Sequence of chain 1.A:
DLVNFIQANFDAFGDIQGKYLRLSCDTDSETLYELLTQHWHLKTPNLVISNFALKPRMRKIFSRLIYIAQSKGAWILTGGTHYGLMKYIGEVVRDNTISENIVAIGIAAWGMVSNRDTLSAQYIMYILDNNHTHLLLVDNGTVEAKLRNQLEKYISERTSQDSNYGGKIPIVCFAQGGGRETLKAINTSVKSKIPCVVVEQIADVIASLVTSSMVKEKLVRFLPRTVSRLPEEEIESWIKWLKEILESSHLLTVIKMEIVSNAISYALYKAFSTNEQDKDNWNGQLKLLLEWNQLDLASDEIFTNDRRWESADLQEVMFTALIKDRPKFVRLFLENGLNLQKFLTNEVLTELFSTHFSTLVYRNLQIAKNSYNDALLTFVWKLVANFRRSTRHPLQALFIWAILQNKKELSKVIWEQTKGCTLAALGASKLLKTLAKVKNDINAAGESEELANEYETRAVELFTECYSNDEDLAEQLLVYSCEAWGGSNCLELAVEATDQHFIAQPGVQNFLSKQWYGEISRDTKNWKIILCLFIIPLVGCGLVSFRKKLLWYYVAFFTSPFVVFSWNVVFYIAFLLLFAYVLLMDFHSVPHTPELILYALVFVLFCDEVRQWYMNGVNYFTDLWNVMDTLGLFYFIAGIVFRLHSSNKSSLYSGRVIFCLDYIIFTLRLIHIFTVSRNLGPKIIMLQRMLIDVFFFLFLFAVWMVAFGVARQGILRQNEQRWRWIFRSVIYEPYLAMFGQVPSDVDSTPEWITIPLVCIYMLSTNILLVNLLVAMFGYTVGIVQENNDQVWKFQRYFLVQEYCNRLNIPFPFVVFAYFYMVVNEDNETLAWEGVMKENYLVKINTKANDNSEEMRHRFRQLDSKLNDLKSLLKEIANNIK

Binding-site contacts:
Ligand atom C15 contacts residue ASN742 of chain 1.A at 4.4 Å.
Ligand atom C12 contacts residue ILE847 of chain 1.A at 4.3 Å (hydrophobic).
Ligand atom C14 contacts residue ILE847 of chain 1.A at 3.8 Å (hydrophobic).
Ligand atom C01 contacts residue PHE810 of chain 1.A at 4.3 Å (hydrophobic).
Ligand atom C01 contacts residue VAL776 of chain 1.A at 3.3 Å (hydrophobic).
Ligand atom C13 contacts residue ILE847 of chain 1.A at 3.7 Å (hydrophobic).
Ligand atom C02 contacts residue LEU807 of chain 1.A at 3.4 Å (hydrophobic).
Ligand atom C06 contacts residue ASP803 of chain 1.A at 3.9 Å.
Ligand atom C13 contacts residue VAL743 of chain 1.A at 3.7 Å (hydrophobic).
Ligand atom C17 contacts residue TYR1006 of chain 1.A at 2.9 Å (hydrophobic).
Ligand atom C14 contacts residue ARG843 of chain 1.A at 4.0 Å.
Ligand atom C03 contacts residue PHE840 of chain 1.A at 3.4 Å (hydrophobic).
Ligand atom C03 contacts residue LEU807 of chain 1.A at 3.4 Å (hydrophobic).
Ligand atom C02 contacts residue LEU779 of chain 1.A at 3.6 Å (hydrophobic).
Ligand atom C01 contacts residue LEU807 of chain 1.A at 3.5 Å (hydrophobic).
Ligand atom C15 contacts residue TYR1006 of chain 1.A at 4.4 Å (hydrophobic).
Ligand atom C08 contacts residue ARG843 of chain 1.A at 3.8 Å.
Ligand atom C01 contacts residue PHE840 of chain 1.A at 3.5 Å (hydrophobic).
Ligand atom C17 contacts residue ASN742 of chain 1.A at 3.6 Å.
Ligand atom C13 contacts residue TYR746 of chain 1.A at 4.4 Å (hydrophobic).
Ligand atom C09 contacts residue TYR746 of chain 1.A at 3.8 Å (hydrophobic).
Ligand atom C14 contacts residue HIS846 of chain 1.A at 3.9 Å.
Ligand atom C03 contacts residue LEU779 of chain 1.A at 4.2 Å (hydrophobic).
Ligand atom C05 contacts residue LEU807 of chain 1.A at 4.2 Å (hydrophobic).
Ligand atom C05 contacts residue ASP803 of chain 1.A at 4.0 Å.
Ligand atom C16 contacts residue PHE1014 of chain 1.A at 3.2 Å (hydrophobic).
Ligand atom C02 contacts residue PHE840 of chain 1.A at 4.1 Å (hydrophobic).
Ligand atom C02 contacts residue VAL776 of chain 1.A at 4.0 Å (hydrophobic).
Ligand atom C02 contacts residue PHE780 of chain 1.A at 4.4 Å (hydrophobic).
Ligand atom O11 contacts residue GLU1005 of chain 1.A at 4.4 Å.
Ligand atom C04 contacts residue LEU807 of chain 1.A at 3.7 Å (hydrophobic).
Ligand atom O11 contacts residue ARG843 of chain 1.A at 4.0 Å.
Ligand atom C07 contacts residue ARG843 of chain 1.A at 3.5 Å.
Ligand atom C09 contacts residue ARG843 of chain 1.A at 4.0 Å.
Ligand atom C04 contacts residue LEU779 of chain 1.A at 3.9 Å (hydrophobic).
Ligand atom C12 contacts residue ARG843 of chain 1.A at 4.3 Å.

A small-molecule ligand and the protein it binds are described below.
Small molecule (SMILES): CCCCCCCCCP(=O)(C(C)C)C(C)C